Sequence of chain 1.Z:
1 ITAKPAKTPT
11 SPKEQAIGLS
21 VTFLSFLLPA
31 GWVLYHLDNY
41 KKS

Binding-site contacts:
Ligand atom O55 contacts residue HIS36 of chain 1.Z at 4.1 Å.
Ligand atom C43 contacts residue PHE459 of chain 1.N at 3.8 Å (hydrophobic).
Ligand atom O49 contacts residue TRP32 of chain 1.Z at 3.5 Å (h-bond).
Ligand atom C43 contacts residue LEU35 of chain 1.N at 3.9 Å (hydrophobic).
Ligand atom O16 contacts residue GLY31 of chain 1.Z at 3.6 Å.
Ligand atom O6 contacts residue TYR35 of chain 1.Z at 3.5 Å (h-bond).
Ligand atom C28 contacts residue TRP98 of chain 1.Q at 3.8 Å (hydrophobic).
Ligand atom C1 contacts residue LEU28 of chain 1.Z at 3.8 Å (hydrophobic).
Ligand atom C28 contacts residue LEU27 of chain 1.Z at 3.9 Å (hydrophobic).
Ligand atom C25 contacts residue LEU95 of chain 1.Q at 4.0 Å (hydrophobic).
Ligand atom C19 contacts residue LEU27 of chain 1.Z at 3.5 Å (hydrophobic).
Ligand atom C37 contacts residue LEU34 of chain 1.Z at 3.8 Å (hydrophobic).
Ligand atom O5 contacts residue TRP98 of chain 1.Q at 3.3 Å.
Ligand atom C1 contacts residue TRP32 of chain 1.Z at 3.6 Å (hydrophobic).
Ligand atom C40 contacts residue LEU462 of chain 1.N at 4.1 Å (hydrophobic).
Ligand atom O1 contacts residue TYR35 of chain 1.Z at 3.2 Å.
Ligand atom C43 contacts residue LEU34 of chain 1.Z at 4.1 Å (hydrophobic).
Ligand atom C57 contacts residue TYR35 of chain 1.Z at 4.0 Å (hydrophobic).
Ligand atom C1 contacts residue GLY31 of chain 1.Z at 3.8 Å.
Ligand atom C34 contacts residue LEU27 of chain 1.Z at 3.8 Å (hydrophobic).
Ligand atom O6 contacts residue TYR102 of chain 1.Q at 3.8 Å.
Ligand atom C25 contacts residue LEU27 of chain 1.Z at 4.1 Å (hydrophobic).
Ligand atom C43 contacts residue PHE37 of chain 1.Y at 4.1 Å (hydrophobic).
Ligand atom C57 contacts residue TRP98 of chain 1.Q at 3.7 Å (hydrophobic).
Ligand atom C25 contacts residue TRP98 of chain 1.Q at 3.9 Å (hydrophobic).
Ligand atom O3 contacts residue HIS36 of chain 1.Z at 3.4 Å.
Ligand atom C22 contacts residue TRP98 of chain 1.Q at 3.4 Å (hydrophobic).
Ligand atom O49 contacts residue GLY31 of chain 1.Z at 4.1 Å.
Ligand atom O16 contacts residue TRP98 of chain 1.Q at 3.7 Å.
Ligand atom C18 contacts residue TRP98 of chain 1.Q at 4.1 Å (hydrophobic).
Ligand atom O16 contacts residue LEU27 of chain 1.Z at 4.1 Å.
Ligand atom O49 contacts residue LEU28 of chain 1.Z at 2.9 Å (h-bond).
Ligand atom O55 contacts residue TRP32 of chain 1.Z at 3.2 Å.
Ligand atom O61 contacts residue TRP98 of chain 1.Q at 3.0 Å (h-bond).
Ligand atom C5 contacts residue TYR35 of chain 1.Z at 3.9 Å (hydrophobic).
Ligand atom C10 contacts residue TYR35 of chain 1.Z at 3.5 Å (hydrophobic).
Ligand atom C6 contacts residue TRP98 of chain 1.Q at 4.1 Å (hydrophobic).
Ligand atom C31 contacts residue LEU27 of chain 1.Z at 4.0 Å (hydrophobic).
Ligand atom O61 contacts residue TYR102 of chain 1.Q at 3.9 Å.
Ligand atom C18 contacts residue LEU28 of chain 1.Z at 3.9 Å (hydrophobic).

Sequence of chain 1.Q:
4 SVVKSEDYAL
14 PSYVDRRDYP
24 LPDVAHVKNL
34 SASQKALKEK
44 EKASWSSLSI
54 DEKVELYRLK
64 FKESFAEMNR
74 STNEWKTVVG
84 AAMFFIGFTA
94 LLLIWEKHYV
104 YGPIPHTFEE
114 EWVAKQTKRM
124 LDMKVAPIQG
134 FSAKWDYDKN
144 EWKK

Sequence of chain 1.N:
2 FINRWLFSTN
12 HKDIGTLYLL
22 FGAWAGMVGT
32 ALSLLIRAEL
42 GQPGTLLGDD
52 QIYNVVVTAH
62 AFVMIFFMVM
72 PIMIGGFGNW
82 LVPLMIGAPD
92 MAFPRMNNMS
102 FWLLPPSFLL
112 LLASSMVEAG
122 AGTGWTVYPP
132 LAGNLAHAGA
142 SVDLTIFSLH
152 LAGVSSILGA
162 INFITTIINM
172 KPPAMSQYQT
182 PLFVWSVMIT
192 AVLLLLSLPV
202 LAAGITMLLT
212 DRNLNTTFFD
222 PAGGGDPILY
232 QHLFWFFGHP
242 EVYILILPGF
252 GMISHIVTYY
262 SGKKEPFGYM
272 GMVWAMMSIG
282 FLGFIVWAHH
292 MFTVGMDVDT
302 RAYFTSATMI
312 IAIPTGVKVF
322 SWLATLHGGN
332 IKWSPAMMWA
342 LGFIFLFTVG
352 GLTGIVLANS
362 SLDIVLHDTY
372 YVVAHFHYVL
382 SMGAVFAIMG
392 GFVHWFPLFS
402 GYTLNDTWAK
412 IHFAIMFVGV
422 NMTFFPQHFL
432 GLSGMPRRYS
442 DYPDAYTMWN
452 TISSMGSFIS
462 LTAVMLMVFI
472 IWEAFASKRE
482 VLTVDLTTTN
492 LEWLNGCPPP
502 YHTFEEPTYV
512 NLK

This small molecule binds to this protein.
Small molecule (SMILES): CCCCCCCCCCO[C@@H]1O[C@H](CO)[C@@H](O[C@H]2O[C@H](CO)[C@@H](O)[C@H](O)[C@H]2O)[C@H](O)[C@H]1O

Sequence of chain 1.Y:
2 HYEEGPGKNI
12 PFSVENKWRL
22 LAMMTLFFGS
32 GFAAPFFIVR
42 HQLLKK